Sequence of chain 1.A:
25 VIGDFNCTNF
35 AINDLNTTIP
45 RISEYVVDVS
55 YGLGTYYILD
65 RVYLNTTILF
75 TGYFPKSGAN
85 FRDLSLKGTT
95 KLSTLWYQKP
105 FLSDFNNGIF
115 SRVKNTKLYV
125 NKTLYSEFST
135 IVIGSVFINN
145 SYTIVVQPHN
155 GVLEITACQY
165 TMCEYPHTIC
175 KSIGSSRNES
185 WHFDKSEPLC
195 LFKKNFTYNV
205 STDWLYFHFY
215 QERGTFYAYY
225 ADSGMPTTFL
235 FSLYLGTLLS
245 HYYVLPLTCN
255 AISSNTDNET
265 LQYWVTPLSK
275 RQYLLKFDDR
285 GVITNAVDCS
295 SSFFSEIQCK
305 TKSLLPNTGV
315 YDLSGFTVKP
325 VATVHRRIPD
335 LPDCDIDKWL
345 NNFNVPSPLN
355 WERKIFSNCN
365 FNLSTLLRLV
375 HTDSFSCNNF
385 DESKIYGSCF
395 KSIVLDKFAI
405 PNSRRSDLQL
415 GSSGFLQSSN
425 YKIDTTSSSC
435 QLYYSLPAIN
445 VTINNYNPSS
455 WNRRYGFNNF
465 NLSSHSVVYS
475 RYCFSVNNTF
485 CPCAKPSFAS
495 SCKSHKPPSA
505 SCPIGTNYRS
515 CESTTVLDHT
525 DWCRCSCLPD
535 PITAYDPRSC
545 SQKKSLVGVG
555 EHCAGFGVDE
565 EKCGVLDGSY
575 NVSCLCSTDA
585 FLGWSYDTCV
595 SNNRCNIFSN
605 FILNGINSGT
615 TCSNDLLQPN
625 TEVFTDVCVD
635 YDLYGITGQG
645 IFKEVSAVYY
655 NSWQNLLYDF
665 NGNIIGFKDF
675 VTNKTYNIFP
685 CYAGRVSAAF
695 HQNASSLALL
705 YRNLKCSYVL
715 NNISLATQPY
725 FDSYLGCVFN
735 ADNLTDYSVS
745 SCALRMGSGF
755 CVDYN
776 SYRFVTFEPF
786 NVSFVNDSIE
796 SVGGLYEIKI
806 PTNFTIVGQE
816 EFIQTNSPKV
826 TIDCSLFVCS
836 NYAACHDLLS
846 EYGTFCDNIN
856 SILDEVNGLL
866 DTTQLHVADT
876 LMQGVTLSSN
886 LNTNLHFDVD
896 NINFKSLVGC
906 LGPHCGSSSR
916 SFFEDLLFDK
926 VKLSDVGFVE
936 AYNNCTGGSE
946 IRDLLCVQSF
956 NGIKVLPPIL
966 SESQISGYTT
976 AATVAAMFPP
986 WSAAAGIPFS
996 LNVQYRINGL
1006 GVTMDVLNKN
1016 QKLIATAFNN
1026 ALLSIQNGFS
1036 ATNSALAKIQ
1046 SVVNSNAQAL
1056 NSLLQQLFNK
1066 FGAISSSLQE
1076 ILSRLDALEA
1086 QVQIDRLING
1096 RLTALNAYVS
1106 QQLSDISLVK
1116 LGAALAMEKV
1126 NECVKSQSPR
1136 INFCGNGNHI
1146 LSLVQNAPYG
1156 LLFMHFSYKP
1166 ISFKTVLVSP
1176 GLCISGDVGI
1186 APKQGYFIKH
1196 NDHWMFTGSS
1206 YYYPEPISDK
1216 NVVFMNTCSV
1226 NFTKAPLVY

A small-molecule ligand and the protein it binds are described below.
Small molecule (SMILES): CC(=O)N[C@H]1[C@H]([C@H](O)[C@H](O)COC(C)=O)O[C@@](O[C@H](CO)[C@@H](O)[C@@H]2O[C@@](O)(C(=O)O)C[C@H](O)[C@H]2NC(C)=O)(C(=O)O)C[C@@H]1O

Binding-site contacts:
Ligand atom O1B contacts residue THR93 of chain 1.A at 2.9 Å (h-bond).
Ligand atom O8 contacts residue THR93 of chain 1.A at 2.8 Å (h-bond).
Ligand atom C6 contacts residue THR93 of chain 1.A at 4.3 Å.
Ligand atom C9 contacts residue LYS95 of chain 1.A at 3.8 Å.
Ligand atom CAG contacts residue ASN37 of chain 1.A at 3.9 Å.
Ligand atom C7 contacts residue THR41 of chain 1.A at 4.3 Å.
Ligand atom O10 contacts residue SER257 of chain 1.A at 2.5 Å (h-bond).
Ligand atom C9 contacts residue TRP100 of chain 1.A at 4.2 Å (hydrophobic).
Ligand atom O10 contacts residue ASN259 of chain 1.A at 4.0 Å.
Ligand atom OBJ contacts residue ASN37 of chain 1.A at 3.7 Å.
Ligand atom CAF contacts residue SER97 of chain 1.A at 3.8 Å.
Ligand atom C10 contacts residue SER257 of chain 1.A at 3.7 Å.
Ligand atom O1A contacts residue THR94 of chain 1.A at 3.5 Å (h-bond).
Ligand atom C10 contacts residue THR41 of chain 1.A at 3.6 Å.
Ligand atom CAF contacts residue LYS95 of chain 1.A at 4.1 Å.
Ligand atom OBJ contacts residue THR41 of chain 1.A at 4.4 Å.
Ligand atom O7 contacts residue THR41 of chain 1.A at 3.4 Å.
Ligand atom C11 contacts residue ASN259 of chain 1.A at 3.8 Å.
Ligand atom C1 contacts residue THR94 of chain 1.A at 3.8 Å.
Ligand atom O9 contacts residue LYS95 of chain 1.A at 3.5 Å.
Ligand atom C1 contacts residue THR93 of chain 1.A at 4.0 Å.
Ligand atom OBJ contacts residue LYS95 of chain 1.A at 3.9 Å.
Ligand atom C8 contacts residue THR93 of chain 1.A at 4.0 Å.
Ligand atom C11 contacts residue THR41 of chain 1.A at 3.3 Å.
Ligand atom O1A contacts residue THR93 of chain 1.A at 2.8 Å (h-bond).
Ligand atom O1A contacts residue THR93 of chain 1.A at 3.3 Å (h-bond).
Ligand atom OBJ contacts residue LEU39 of chain 1.A at 3.6 Å.
Ligand atom O1B contacts residue LYS95 of chain 1.A at 3.8 Å.
Ligand atom CAF contacts residue LEU96 of chain 1.A at 4.0 Å (hydrophobic).
Ligand atom C1 contacts residue THR93 of chain 1.A at 3.4 Å.
Ligand atom O6 contacts residue THR93 of chain 1.A at 4.3 Å.
Ligand atom O10 contacts residue THR41 of chain 1.A at 3.3 Å (h-bond).
Ligand atom C9 contacts residue THR93 of chain 1.A at 4.0 Å.
Ligand atom O1B contacts residue LYS91 of chain 1.A at 4.3 Å.
Ligand atom CAG contacts residue LYS95 of chain 1.A at 3.9 Å.
Ligand atom O10 contacts residue ILE43 of chain 1.A at 4.0 Å.
Ligand atom CAF contacts residue ASN37 of chain 1.A at 3.5 Å.
Ligand atom O1B contacts residue THR94 of chain 1.A at 3.8 Å.
Ligand atom CAF contacts residue TRP100 of chain 1.A at 4.2 Å (hydrophobic).
Ligand atom O10 contacts residue SER258 of chain 1.A at 4.4 Å.